Sequence of chain 1.A:
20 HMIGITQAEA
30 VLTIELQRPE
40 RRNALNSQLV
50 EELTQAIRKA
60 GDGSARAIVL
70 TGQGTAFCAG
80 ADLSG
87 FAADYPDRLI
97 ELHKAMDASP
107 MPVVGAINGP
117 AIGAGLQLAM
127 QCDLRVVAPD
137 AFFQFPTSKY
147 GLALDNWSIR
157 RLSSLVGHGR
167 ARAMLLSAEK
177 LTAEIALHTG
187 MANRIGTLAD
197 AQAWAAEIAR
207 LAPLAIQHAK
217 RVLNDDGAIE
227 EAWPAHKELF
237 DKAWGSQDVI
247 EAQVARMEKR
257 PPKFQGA

Binding-site contacts:
Ligand atom C1 contacts residue ASP151 of chain 1.A at 3.4 Å.
Ligand atom C3 contacts residue ASP151 of chain 1.A at 3.7 Å.
Ligand atom N19 contacts residue ASP151 of chain 1.A at 3.9 Å.
Ligand atom C27 contacts residue LYS233 of chain 1.A at 4.1 Å.
Ligand atom C8 contacts residue HIS99 of chain 1.A at 4.0 Å.
Ligand atom O22 contacts residue ASP151 of chain 1.A at 3.9 Å.
Ligand atom C32 contacts residue ILE225 of chain 1.A at 4.0 Å (hydrophobic).
Ligand atom F30 contacts residue ALA228 of chain 1.A at 3.4 Å.
Ligand atom C12 contacts residue TRP153 of chain 1.A at 3.5 Å (hydrophobic).
Ligand atom C33 contacts residue ASP103 of chain 1.A at 4.0 Å.
Ligand atom C18 contacts residue ASP151 of chain 1.A at 4.1 Å.
Ligand atom C27 contacts residue ALA228 of chain 1.A at 3.6 Å (hydrophobic).
Ligand atom C26 contacts residue PHE236 of chain 1.A at 3.9 Å (hydrophobic).
Ligand atom C10 contacts residue HIS99 of chain 1.A at 4.1 Å.
Ligand atom C32 contacts residue ASP103 of chain 1.A at 3.8 Å.
Ligand atom N4 contacts residue ASP151 of chain 1.A at 3.5 Å (salt-bridge).
Ligand atom C28 contacts residue LYS233 of chain 1.A at 3.6 Å.
Ligand atom C3 contacts residue GLN123 of chain 1.A at 4.1 Å.
Ligand atom C11 contacts residue GLN127 of chain 1.A at 3.7 Å.
Ligand atom F30 contacts residue HIS232 of chain 1.A at 4.1 Å.
Ligand atom C17 contacts residue ASP151 of chain 1.A at 3.6 Å.
Ligand atom C11 contacts residue TRP153 of chain 1.A at 3.9 Å (hydrophobic).
Ligand atom C33 contacts residue ILE225 of chain 1.A at 3.8 Å (hydrophobic).
Ligand atom C32 contacts residue HIS99 of chain 1.A at 4.1 Å.
Ligand atom C13 contacts residue LEU95 of chain 1.A at 3.6 Å (hydrophobic).
Ligand atom C5 contacts residue ASP151 of chain 1.A at 3.5 Å.
Ligand atom C20 contacts residue ILE96 of chain 1.A at 4.0 Å (hydrophobic).
Ligand atom C2 contacts residue HIS99 of chain 1.A at 3.9 Å.
Ligand atom C13 contacts residue GLN123 of chain 1.A at 3.7 Å.
Ligand atom C9 contacts residue HIS99 of chain 1.A at 3.9 Å.
Ligand atom N6 contacts residue ASP151 of chain 1.A at 3.5 Å (salt-bridge).
Ligand atom F30 contacts residue PHE236 of chain 1.A at 3.6 Å.
Ligand atom C25 contacts residue ASP151 of chain 1.A at 4.2 Å.
Ligand atom C5 contacts residue ILE96 of chain 1.A at 4.0 Å (hydrophobic).
Ligand atom C20 contacts residue ASP151 of chain 1.A at 3.9 Å.
Ligand atom C26 contacts residue ALA228 of chain 1.A at 4.1 Å (hydrophobic).
Ligand atom F30 contacts residue LYS233 of chain 1.A at 3.2 Å.
Ligand atom C13 contacts residue HIS99 of chain 1.A at 4.0 Å.
Ligand atom C17 contacts residue ILE96 of chain 1.A at 3.9 Å (hydrophobic).
Ligand atom C27 contacts residue PHE236 of chain 1.A at 4.0 Å (hydrophobic).

This protein binds this small molecule.
Small molecule (SMILES): CCc1ccc([C@H]2C[C@@H](C)n3ncc(C(=O)NCc4ccc(F)cc4)c3N2)cc1